The small molecule below binds the protein below.
Small molecule (SMILES): CSCC[C@@H](C=O)NC(=O)[C@H](CCC(=O)O)NC(=O)[C@H](Cc1ccc(O)cc1)NC(=O)[C@H](CCCN=C(N)N)NC(=O)[C@H](C)NC(=O)[C@@H](N)CCCN=C(N)N

Sequence of chain 1.A:
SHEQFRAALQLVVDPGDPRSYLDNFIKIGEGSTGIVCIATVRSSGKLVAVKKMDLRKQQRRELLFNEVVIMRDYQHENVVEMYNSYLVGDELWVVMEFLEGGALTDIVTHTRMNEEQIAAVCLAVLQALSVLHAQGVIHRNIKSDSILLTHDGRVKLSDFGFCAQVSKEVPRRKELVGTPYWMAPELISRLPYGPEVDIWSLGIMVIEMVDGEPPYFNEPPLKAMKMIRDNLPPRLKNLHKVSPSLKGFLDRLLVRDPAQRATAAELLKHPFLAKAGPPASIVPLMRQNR

Binding-site contacts:
Ligand atom OE1 contacts residue ASN232 of chain 1.A at 2.7 Å (h-bond).
Ligand atom CZ contacts residue GLU121 of chain 1.A at 3.4 Å.
Ligand atom NH2 contacts residue GLU299 of chain 1.A at 2.7 Å (salt-bridge).
Ligand atom CE contacts residue MET316 of chain 1.A at 3.5 Å (hydrophobic).
Ligand atom N contacts residue TYR272 of chain 1.A at 3.7 Å.
Ligand atom NH2 contacts residue ASP236 of chain 1.A at 3.0 Å (salt-bridge).
Ligand atom CE1 contacts residue GLU121 of chain 1.A at 3.5 Å.
Ligand atom CZ contacts residue GLU304 of chain 1.A at 3.6 Å.
Ligand atom N contacts residue GLY269 of chain 1.A at 3.0 Å (h-bond).
Ligand atom O contacts residue PHE308 of chain 1.A at 3.2 Å.
Ligand atom CA contacts residue PHE308 of chain 1.A at 3.3 Å (hydrophobic).
Ligand atom CG contacts residue PHE308 of chain 1.A at 3.2 Å (hydrophobic).
Ligand atom CG contacts residue ASN232 of chain 1.A at 3.4 Å.
Ligand atom N contacts residue PHE308 of chain 1.A at 3.5 Å (h-bond).
Ligand atom O contacts residue LYS234 of chain 1.A at 2.7 Å (salt-bridge).
Ligand atom NH2 contacts residue SER235 of chain 1.A at 3.0 Å (h-bond).
Ligand atom O contacts residue THR270 of chain 1.A at 3.6 Å.
Ligand atom NH1 contacts residue GLU304 of chain 1.A at 3.2 Å (salt-bridge).
Ligand atom C contacts residue GLY269 of chain 1.A at 3.6 Å.
Ligand atom CE1 contacts residue GLY122 of chain 1.A at 3.5 Å.
Ligand atom CB contacts residue SER123 of chain 1.A at 3.6 Å.
Ligand atom NH2 contacts residue TRP273 of chain 1.A at 3.6 Å.
Ligand atom CG contacts residue PHE253 of chain 1.A at 3.6 Å (hydrophobic).
Ligand atom O contacts residue TYR272 of chain 1.A at 3.3 Å.
Ligand atom CB contacts residue PHE308 of chain 1.A at 3.7 Å (hydrophobic).
Ligand atom O contacts residue THR270 of chain 1.A at 3.4 Å.
Ligand atom OH contacts residue GLU121 of chain 1.A at 2.5 Å (salt-bridge).
Ligand atom NH1 contacts residue ASN309 of chain 1.A at 2.7 Å (h-bond).
Ligand atom OE1 contacts residue LYS234 of chain 1.A at 3.4 Å (salt-bridge).
Ligand atom OE2 contacts residue SER123 of chain 1.A at 2.6 Å (h-bond).
Ligand atom C contacts residue PHE308 of chain 1.A at 3.6 Å (hydrophobic).
Ligand atom CZ contacts residue ASP236 of chain 1.A at 3.7 Å.
Ligand atom NH1 contacts residue PHE308 of chain 1.A at 3.6 Å.
Ligand atom NE contacts residue ASP236 of chain 1.A at 3.1 Å (salt-bridge).
Ligand atom CG contacts residue THR270 of chain 1.A at 3.5 Å.
Ligand atom CD contacts residue ASN232 of chain 1.A at 3.5 Å.
Ligand atom CZ contacts residue PHE308 of chain 1.A at 3.6 Å (hydrophobic).
Ligand atom CA contacts residue GLY269 of chain 1.A at 3.5 Å.
Ligand atom CD contacts residue SER123 of chain 1.A at 3.5 Å.
Ligand atom NH2 contacts residue GLU304 of chain 1.A at 3.2 Å (salt-bridge).